Binding-site contacts:
Ligand atom C5 contacts residue ASN188 of chain 7.E at 3.6 Å.
Ligand atom O7 contacts residue ASN188 of chain 7.E at 4.2 Å.
Ligand atom C1 contacts residue ASN188 of chain 7.E at 1.4 Å.
Ligand atom N2 contacts residue ASN188 of chain 7.E at 3.1 Å (h-bond).
Ligand atom O6 contacts residue ASN188 of chain 7.E at 4.5 Å.
Ligand atom C7 contacts residue ASN188 of chain 7.E at 3.9 Å.
Ligand atom C2 contacts residue ASN188 of chain 7.E at 2.6 Å.
Ligand atom C3 contacts residue ASN188 of chain 7.E at 3.9 Å.
Ligand atom O5 contacts residue ASN188 of chain 7.E at 2.3 Å (h-bond).
Ligand atom C4 contacts residue ASN188 of chain 7.E at 4.2 Å.

Sequence of chain 7.E:
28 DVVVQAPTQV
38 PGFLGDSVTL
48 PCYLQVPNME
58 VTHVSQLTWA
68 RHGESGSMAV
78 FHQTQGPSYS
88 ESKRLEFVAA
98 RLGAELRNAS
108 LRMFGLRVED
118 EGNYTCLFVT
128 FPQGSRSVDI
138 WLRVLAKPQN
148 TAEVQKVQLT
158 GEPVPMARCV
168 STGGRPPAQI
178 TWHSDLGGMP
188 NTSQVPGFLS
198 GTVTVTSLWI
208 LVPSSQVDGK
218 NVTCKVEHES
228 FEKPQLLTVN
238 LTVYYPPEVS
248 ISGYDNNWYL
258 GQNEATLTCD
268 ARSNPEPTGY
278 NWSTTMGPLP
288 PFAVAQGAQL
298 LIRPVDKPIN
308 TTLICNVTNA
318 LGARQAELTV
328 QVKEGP

A protein and the small-molecule ligand that binds it are described below.
Small molecule (SMILES): CC(=O)N[C@H]1[C@H](O[C@H]2[C@H](O)[C@@H](NC(C)=O)CO[C@@H]2CO)O[C@H](CO)[C@@H](O)[C@@H]1O